The small molecule below binds the protein below.
Small molecule (SMILES): COC(=O)c1cc(S(N)(=O)=O)c(Cl)cc1S(=O)(=O)c1ccccc1

Binding-site contacts:
Ligand atom C12 contacts residue GLN93 of chain 1.B at 3.9 Å.
Ligand atom N10 contacts residue THR200 of chain 1.B at 2.9 Å (h-bond).
Ligand atom O9 contacts residue THR200 of chain 1.B at 3.0 Å (h-bond).
Ligand atom O9 contacts residue LEU199 of chain 1.B at 3.2 Å.
Ligand atom N10 contacts residue HIS97 of chain 1.B at 3.2 Å (h-bond).
Ligand atom C21 contacts residue PRO203 of chain 1.B at 3.9 Å (hydrophobic).
Ligand atom N10 contacts residue ZN1 of chain 1.R at 1.9 Å.
Ligand atom N10 contacts residue HIS95 of chain 1.B at 3.2 Å (h-bond).
Ligand atom C21 contacts residue ACT1 of chain 1.V at 3.9 Å.
Ligand atom C1 contacts residue LEU199 of chain 1.B at 2.9 Å (hydrophobic).
Ligand atom N10 contacts residue HIS120 of chain 1.B at 3.4 Å (h-bond).
Ligand atom C20 contacts residue LEU199 of chain 1.B at 3.5 Å (hydrophobic).
Ligand atom C5 contacts residue HIS95 of chain 1.B at 3.6 Å.
Ligand atom CL1 contacts residue LEU199 of chain 1.B at 2.7 Å.
Ligand atom O13 contacts residue HIS95 of chain 1.B at 4.0 Å.
Ligand atom O18 contacts residue GLN93 of chain 1.B at 3.9 Å.
Ligand atom O13 contacts residue GLN93 of chain 1.B at 3.1 Å (h-bond).
Ligand atom C15 contacts residue HIS68 of chain 1.B at 3.5 Å.
Ligand atom O14 contacts residue HIS201 of chain 1.B at 3.4 Å.
Ligand atom O8 contacts residue ZN1 of chain 1.R at 3.0 Å.
Ligand atom C22 contacts residue PRO203 of chain 1.B at 3.5 Å (hydrophobic).
Ligand atom O8 contacts residue VAL144 of chain 1.B at 3.7 Å.
Ligand atom O13 contacts residue HIS201 of chain 1.B at 3.9 Å.
Ligand atom C3 contacts residue LEU199 of chain 1.B at 4.0 Å (hydrophobic).
Ligand atom S7 contacts residue HIS95 of chain 1.B at 4.0 Å.
Ligand atom O8 contacts residue HIS120 of chain 1.B at 3.4 Å (h-bond).
Ligand atom C6 contacts residue LEU199 of chain 1.B at 3.8 Å (hydrophobic).
Ligand atom C21 contacts residue LEU199 of chain 1.B at 3.5 Å (hydrophobic).
Ligand atom CL1 contacts residue VAL208 of chain 1.B at 3.5 Å.
Ligand atom O8 contacts residue TRP210 of chain 1.B at 3.8 Å.
Ligand atom C12 contacts residue HIS68 of chain 1.B at 3.9 Å.
Ligand atom S7 contacts residue ZN1 of chain 1.R at 3.0 Å.
Ligand atom C2 contacts residue LEU199 of chain 1.B at 3.0 Å (hydrophobic).
Ligand atom O8 contacts residue HIS95 of chain 1.B at 3.5 Å.
Ligand atom CL1 contacts residue VAL144 of chain 1.B at 3.2 Å.
Ligand atom C22 contacts residue ACT1 of chain 1.V at 3.1 Å.
Ligand atom O17 contacts residue LEU132 of chain 1.B at 3.8 Å.
Ligand atom O9 contacts residue TRP210 of chain 1.B at 3.5 Å.
Ligand atom O13 contacts residue HIS68 of chain 1.B at 3.0 Å (h-bond).
Ligand atom C12 contacts residue HIS201 of chain 1.B at 3.8 Å.

Sequence of chain 1.B:
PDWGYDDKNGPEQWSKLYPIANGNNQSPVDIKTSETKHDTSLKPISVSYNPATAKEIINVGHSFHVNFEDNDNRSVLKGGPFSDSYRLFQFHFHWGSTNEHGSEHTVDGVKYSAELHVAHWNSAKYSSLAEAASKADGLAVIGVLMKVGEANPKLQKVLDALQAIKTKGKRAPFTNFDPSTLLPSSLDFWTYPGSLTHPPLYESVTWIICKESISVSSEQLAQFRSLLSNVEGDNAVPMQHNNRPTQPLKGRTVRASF